Binding-site contacts:
Ligand atom O7 contacts residue ASN925 of chain 1.A at 4.5 Å.
Ligand atom O7 contacts residue ASN717 of chain 1.A at 4.3 Å.
Ligand atom C1 contacts residue ASN717 of chain 1.A at 1.5 Å.
Ligand atom C6 contacts residue LEU922 of chain 1.A at 4.3 Å (hydrophobic).
Ligand atom N2 contacts residue LEU922 of chain 1.A at 4.3 Å.
Ligand atom C6 contacts residue GLN926 of chain 1.A at 4.1 Å.
Ligand atom C5 contacts residue GLN926 of chain 1.A at 4.5 Å.
Ligand atom C7 contacts residue LEU922 of chain 1.A at 3.6 Å (hydrophobic).
Ligand atom C8 contacts residue ASN717 of chain 1.A at 3.8 Å.
Ligand atom C5 contacts residue LEU922 of chain 1.A at 4.0 Å (hydrophobic).
Ligand atom O4 contacts residue LEU922 of chain 1.A at 4.0 Å.
Ligand atom C7 contacts residue ASN717 of chain 1.A at 3.5 Å.
Ligand atom C8 contacts residue GLN926 of chain 1.A at 4.3 Å.
Ligand atom C4 contacts residue ASN717 of chain 1.A at 4.4 Å.
Ligand atom C1 contacts residue GLN1071 of chain 1.A at 4.4 Å.
Ligand atom C2 contacts residue ASN717 of chain 1.A at 2.5 Å.
Ligand atom O5 contacts residue GLN1071 of chain 1.A at 4.4 Å.
Ligand atom C8 contacts residue LEU922 of chain 1.A at 3.6 Å (hydrophobic).
Ligand atom C8 contacts residue ASN925 of chain 1.A at 4.0 Å.
Ligand atom C5 contacts residue ASN717 of chain 1.A at 3.8 Å.
Ligand atom N2 contacts residue ASN717 of chain 1.A at 3.0 Å (h-bond).
Ligand atom O7 contacts residue LEU922 of chain 1.A at 3.5 Å.
Ligand atom O5 contacts residue ASN717 of chain 1.A at 2.5 Å (h-bond).
Ligand atom C3 contacts residue ASN717 of chain 1.A at 3.9 Å.

Sequence of chain 1.A:
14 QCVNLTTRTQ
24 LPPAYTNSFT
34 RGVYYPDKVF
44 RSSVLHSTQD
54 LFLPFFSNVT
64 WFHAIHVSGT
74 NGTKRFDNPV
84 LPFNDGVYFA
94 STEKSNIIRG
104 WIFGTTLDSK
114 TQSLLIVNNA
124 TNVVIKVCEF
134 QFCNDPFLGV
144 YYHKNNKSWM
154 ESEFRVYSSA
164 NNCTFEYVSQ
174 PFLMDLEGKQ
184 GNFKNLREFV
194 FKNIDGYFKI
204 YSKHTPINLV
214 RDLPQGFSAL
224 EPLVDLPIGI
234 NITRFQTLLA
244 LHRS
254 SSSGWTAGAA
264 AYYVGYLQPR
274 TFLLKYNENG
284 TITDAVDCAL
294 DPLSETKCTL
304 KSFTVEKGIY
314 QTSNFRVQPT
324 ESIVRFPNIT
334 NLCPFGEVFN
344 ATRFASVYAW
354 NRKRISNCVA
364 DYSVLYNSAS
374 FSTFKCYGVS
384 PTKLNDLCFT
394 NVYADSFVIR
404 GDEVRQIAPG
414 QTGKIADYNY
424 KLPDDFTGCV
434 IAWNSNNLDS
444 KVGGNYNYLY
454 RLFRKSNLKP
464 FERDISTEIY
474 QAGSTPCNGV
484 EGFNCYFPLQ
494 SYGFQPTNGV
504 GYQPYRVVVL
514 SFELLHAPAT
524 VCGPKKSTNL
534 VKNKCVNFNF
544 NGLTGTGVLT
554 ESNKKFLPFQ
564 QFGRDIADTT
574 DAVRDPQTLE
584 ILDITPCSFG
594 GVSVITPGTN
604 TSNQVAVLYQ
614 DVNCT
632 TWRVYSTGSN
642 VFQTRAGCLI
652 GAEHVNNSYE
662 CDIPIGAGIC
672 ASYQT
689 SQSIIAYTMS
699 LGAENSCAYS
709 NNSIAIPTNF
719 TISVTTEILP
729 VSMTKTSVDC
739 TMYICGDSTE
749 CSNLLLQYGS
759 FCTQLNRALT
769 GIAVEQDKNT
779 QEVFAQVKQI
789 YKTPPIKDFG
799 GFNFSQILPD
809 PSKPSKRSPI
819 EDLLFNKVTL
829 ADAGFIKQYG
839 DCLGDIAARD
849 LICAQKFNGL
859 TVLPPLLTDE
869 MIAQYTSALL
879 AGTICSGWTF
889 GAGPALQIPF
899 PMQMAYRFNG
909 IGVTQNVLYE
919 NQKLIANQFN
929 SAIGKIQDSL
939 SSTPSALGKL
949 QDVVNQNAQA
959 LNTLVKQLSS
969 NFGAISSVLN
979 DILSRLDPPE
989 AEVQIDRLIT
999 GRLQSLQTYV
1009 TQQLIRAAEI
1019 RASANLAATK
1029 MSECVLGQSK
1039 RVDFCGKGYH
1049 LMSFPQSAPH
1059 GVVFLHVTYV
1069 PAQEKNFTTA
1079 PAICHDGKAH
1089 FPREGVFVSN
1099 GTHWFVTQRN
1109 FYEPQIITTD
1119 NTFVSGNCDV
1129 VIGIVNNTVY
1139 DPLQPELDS

The protein below binds the small molecule below.
Small molecule (SMILES): CC(=O)N[C@H]1[C@H](O[C@H]2[C@H](O)[C@@H](NC(C)=O)CO[C@@H]2CO)O[C@H](CO)[C@@H](O)[C@@H]1O